Binding-site contacts:
Ligand atom C2 contacts residue HIS3 of chain 1.G at 3.4 Å.
Ligand atom C5 contacts residue THR258 of chain 1.E at 3.8 Å.
Ligand atom O6 contacts residue HIS3 of chain 1.G at 4.0 Å.
Ligand atom C6 contacts residue HIS3 of chain 1.G at 4.0 Å.
Ligand atom O6 contacts residue GLN1 of chain 1.G at 2.7 Å (h-bond).
Ligand atom C2 contacts residue ASN256 of chain 1.E at 2.4 Å.
Ligand atom O4 contacts residue LYS43 of chain 1.H at 3.7 Å.
Ligand atom O5 contacts residue THR258 of chain 1.E at 4.2 Å.
Ligand atom C3 contacts residue GLY26 of chain 1.G at 4.0 Å.
Ligand atom C8 contacts residue GLY26 of chain 1.G at 3.4 Å.
Ligand atom O4 contacts residue TYR25 of chain 1.G at 3.9 Å.
Ligand atom O5 contacts residue ASN256 of chain 1.E at 2.4 Å (h-bond).
Ligand atom O5 contacts residue TYR25 of chain 1.G at 3.6 Å.
Ligand atom C5 contacts residue TYR25 of chain 1.G at 4.1 Å (hydrophobic).
Ligand atom C1 contacts residue ASN256 of chain 1.E at 1.4 Å.
Ligand atom C6 contacts residue THR258 of chain 1.E at 3.8 Å.
Ligand atom C1 contacts residue HIS3 of chain 1.G at 4.0 Å.
Ligand atom C7 contacts residue ASN256 of chain 1.E at 3.5 Å.
Ligand atom C7 contacts residue TYR25 of chain 1.G at 4.0 Å (hydrophobic).
Ligand atom C8 contacts residue VAL27 of chain 1.G at 3.9 Å (hydrophobic).
Ligand atom C7 contacts residue GLY26 of chain 1.G at 4.2 Å.
Ligand atom C1 contacts residue TYR25 of chain 1.G at 4.1 Å (hydrophobic).
Ligand atom O7 contacts residue TYR25 of chain 1.G at 3.0 Å.
Ligand atom O5 contacts residue ASN259 of chain 1.E at 3.8 Å.
Ligand atom O6 contacts residue GLN124 of chain 1.G at 3.3 Å (h-bond).
Ligand atom C8 contacts residue ASN28 of chain 1.G at 3.6 Å.
Ligand atom N2 contacts residue ASN256 of chain 1.E at 2.9 Å (h-bond).
Ligand atom O6 contacts residue ASN259 of chain 1.E at 3.8 Å.
Ligand atom O2 contacts residue HIS3 of chain 1.G at 3.0 Å (h-bond).
Ligand atom C1 contacts residue HIS3 of chain 1.G at 3.8 Å.
Ligand atom C5 contacts residue ASN256 of chain 1.E at 3.6 Å.
Ligand atom C6 contacts residue GLN1 of chain 1.G at 3.2 Å.
Ligand atom C4 contacts residue TYR25 of chain 1.G at 4.2 Å (hydrophobic).
Ligand atom O3 contacts residue GLY26 of chain 1.G at 3.1 Å (h-bond).
Ligand atom O3 contacts residue HIS3 of chain 1.G at 3.9 Å.
Ligand atom O3 contacts residue TYR25 of chain 1.G at 3.9 Å.
Ligand atom C2 contacts residue TYR25 of chain 1.G at 3.6 Å (hydrophobic).
Ligand atom O7 contacts residue ASN256 of chain 1.E at 3.8 Å.
Ligand atom C6 contacts residue TYR25 of chain 1.G at 3.9 Å (hydrophobic).
Ligand atom C3 contacts residue ASN256 of chain 1.E at 3.8 Å.

Sequence of chain 1.E:
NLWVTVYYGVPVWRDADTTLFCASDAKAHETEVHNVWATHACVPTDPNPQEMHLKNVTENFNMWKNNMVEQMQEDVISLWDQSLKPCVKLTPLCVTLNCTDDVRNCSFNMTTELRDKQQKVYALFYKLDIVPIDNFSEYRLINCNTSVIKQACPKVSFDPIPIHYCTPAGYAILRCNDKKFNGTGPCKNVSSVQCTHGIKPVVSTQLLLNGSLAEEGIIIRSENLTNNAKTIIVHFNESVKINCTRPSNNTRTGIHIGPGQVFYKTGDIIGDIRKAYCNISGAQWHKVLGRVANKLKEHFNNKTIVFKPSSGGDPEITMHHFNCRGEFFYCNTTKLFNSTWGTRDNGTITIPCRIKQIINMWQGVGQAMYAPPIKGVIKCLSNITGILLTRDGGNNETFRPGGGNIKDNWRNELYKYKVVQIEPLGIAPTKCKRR

Sequence of chain 1.G:
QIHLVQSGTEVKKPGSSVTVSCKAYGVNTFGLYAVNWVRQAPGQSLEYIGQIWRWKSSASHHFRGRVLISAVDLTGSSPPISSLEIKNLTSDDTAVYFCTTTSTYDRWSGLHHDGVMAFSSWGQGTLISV

Sequence of chain 1.H:
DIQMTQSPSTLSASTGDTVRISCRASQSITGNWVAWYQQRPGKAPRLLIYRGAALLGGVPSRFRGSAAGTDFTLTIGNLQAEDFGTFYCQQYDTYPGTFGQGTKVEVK

A small-molecule ligand and the protein it binds are described below.
Small molecule (SMILES): CC(=O)N[C@H]1[C@H](O[C@H]2[C@H](O)[C@@H](NC(C)=O)CO[C@@H]2CO)O[C@H](CO)[C@@H](O[C@@H]2O[C@H](CO[C@H]3O[C@H](CO)[C@@H](O)[C@H](O)[C@@H]3O)[C@@H](O)[C@H](O[C@H]3O[C@H](CO)[C@@H](O)[C@H](O)[C@@H]3O[C@H]3O[C@H](CO)[C@@H](O)[C@H](O)[C@@H]3O)[C@@H]2O)[C@@H]1O